The protein below binds the small molecule below.
Small molecule (SMILES): O=C(O)CO

Sequence of chain 1.I:
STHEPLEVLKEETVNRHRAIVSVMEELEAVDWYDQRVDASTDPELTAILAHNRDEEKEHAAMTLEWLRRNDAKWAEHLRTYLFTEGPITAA

Sequence of chain 1.G:
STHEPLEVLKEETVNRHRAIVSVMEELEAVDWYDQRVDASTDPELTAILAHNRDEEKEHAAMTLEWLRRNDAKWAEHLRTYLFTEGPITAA

Binding-site contacts:
Ligand atom O2 contacts residue GLU32 of chain 1.G at 3.4 Å (salt-bridge).
Ligand atom OXT contacts residue GLU62 of chain 1.I at 3.0 Å (salt-bridge).
Ligand atom C contacts residue FE1 of chain 1.CB at 3.4 Å.
Ligand atom O contacts residue GLU31 of chain 1.I at 3.9 Å.
Ligand atom O2 contacts residue ALA35 of chain 1.I at 3.5 Å.
Ligand atom O contacts residue ALA35 of chain 1.I at 4.2 Å.
Ligand atom O contacts residue GLU62 of chain 1.G at 3.6 Å.
Ligand atom O2 contacts residue TYR39 of chain 1.I at 4.3 Å.
Ligand atom O2 contacts residue GLU31 of chain 1.G at 3.7 Å.
Ligand atom C contacts residue GLU32 of chain 1.I at 4.2 Å.
Ligand atom OXT contacts residue GLU32 of chain 1.G at 3.6 Å (salt-bridge).
Ligand atom O2 contacts residue GLU62 of chain 1.I at 4.0 Å.
Ligand atom OXT contacts residue FE1 of chain 1.ZA at 2.4 Å.
Ligand atom CA contacts residue GLU32 of chain 1.G at 4.3 Å.
Ligand atom CA contacts residue GLU31 of chain 1.G at 3.4 Å.
Ligand atom C contacts residue ALA35 of chain 1.G at 3.6 Å (hydrophobic).
Ligand atom C contacts residue ALA35 of chain 1.I at 3.8 Å (hydrophobic).
Ligand atom O contacts residue ALA35 of chain 1.G at 3.6 Å.
Ligand atom OXT contacts residue GLU62 of chain 1.G at 3.0 Å (salt-bridge).
Ligand atom CA contacts residue ALA35 of chain 1.G at 3.7 Å (hydrophobic).
Ligand atom O contacts residue GLU32 of chain 1.I at 3.5 Å (salt-bridge).
Ligand atom O contacts residue FE1 of chain 1.CB at 3.3 Å.
Ligand atom OXT contacts residue GLU32 of chain 1.I at 4.0 Å.
Ligand atom CA contacts residue FE1 of chain 1.ZA at 4.2 Å.
Ligand atom C contacts residue GLU62 of chain 1.G at 3.8 Å.
Ligand atom CA contacts residue ALA35 of chain 1.I at 3.7 Å (hydrophobic).
Ligand atom OXT contacts residue ALA35 of chain 1.I at 4.0 Å.
Ligand atom O2 contacts residue FE1 of chain 1.ZA at 3.7 Å.
Ligand atom C contacts residue FE1 of chain 1.ZA at 3.6 Å.
Ligand atom C contacts residue GLU62 of chain 1.I at 4.1 Å.
Ligand atom C contacts residue GLU32 of chain 1.G at 4.3 Å.
Ligand atom OXT contacts residue FE1 of chain 1.CB at 2.7 Å.
Ligand atom OXT contacts residue ALA35 of chain 1.G at 4.1 Å.